Sequence of chain 1.B:
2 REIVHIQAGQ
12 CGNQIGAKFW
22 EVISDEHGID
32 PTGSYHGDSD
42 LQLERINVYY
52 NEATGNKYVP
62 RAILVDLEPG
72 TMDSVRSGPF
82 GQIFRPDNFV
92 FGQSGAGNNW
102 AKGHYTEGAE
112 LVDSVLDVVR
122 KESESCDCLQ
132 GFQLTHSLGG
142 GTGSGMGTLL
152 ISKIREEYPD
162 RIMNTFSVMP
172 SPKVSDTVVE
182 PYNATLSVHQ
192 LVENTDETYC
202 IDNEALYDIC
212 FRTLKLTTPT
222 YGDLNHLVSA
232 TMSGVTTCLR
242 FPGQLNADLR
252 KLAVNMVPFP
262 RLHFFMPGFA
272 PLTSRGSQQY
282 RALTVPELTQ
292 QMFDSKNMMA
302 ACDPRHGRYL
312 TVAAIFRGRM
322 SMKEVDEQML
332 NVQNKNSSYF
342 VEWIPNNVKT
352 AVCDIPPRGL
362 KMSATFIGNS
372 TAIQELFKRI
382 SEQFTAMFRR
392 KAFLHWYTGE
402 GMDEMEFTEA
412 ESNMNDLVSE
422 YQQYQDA

Binding-site contacts:
Ligand atom N09 contacts residue ASN256 of chain 1.B at 3.5 Å (h-bond).
Ligand atom C14 contacts residue VAL236 of chain 1.B at 3.8 Å (hydrophobic).
Ligand atom C10 contacts residue ALA248 of chain 1.B at 3.7 Å (hydrophobic).
Ligand atom C12 contacts residue ALA248 of chain 1.B at 3.8 Å (hydrophobic).
Ligand atom C05 contacts residue LEU246 of chain 1.B at 3.8 Å (hydrophobic).
Ligand atom C12 contacts residue LEU246 of chain 1.B at 3.9 Å (hydrophobic).
Ligand atom O11 contacts residue ASP249 of chain 1.B at 3.6 Å.
Ligand atom C05 contacts residue ASN256 of chain 1.B at 3.3 Å.
Ligand atom C02 contacts residue LYS350 of chain 1.B at 3.6 Å.
Ligand atom C07 contacts residue LEU253 of chain 1.B at 3.6 Å (hydrophobic).
Ligand atom C19 contacts residue VAL313 of chain 1.B at 3.4 Å (hydrophobic).
Ligand atom C03 contacts residue LYS350 of chain 1.B at 3.3 Å.
Ligand atom C10 contacts residue LEU253 of chain 1.B at 3.8 Å (hydrophobic).
Ligand atom C13 contacts residue ALA248 of chain 1.B at 3.7 Å (hydrophobic).
Ligand atom C04 contacts residue THR179 of chain 1.A at 3.5 Å.
Ligand atom C03 contacts residue ASN256 of chain 1.B at 3.4 Å.
Ligand atom C13 contacts residue ASP249 of chain 1.B at 3.9 Å.
Ligand atom C01 contacts residue ASN256 of chain 1.B at 3.8 Å.
Ligand atom C12 contacts residue LEU253 of chain 1.B at 3.6 Å (hydrophobic).
Ligand atom C13 contacts residue LEU240 of chain 1.B at 3.8 Å (hydrophobic).
Ligand atom N09 contacts residue LEU246 of chain 1.B at 3.4 Å.
Ligand atom C17 contacts residue LEU246 of chain 1.B at 3.7 Å (hydrophobic).
Ligand atom C13 contacts residue LEU253 of chain 1.B at 3.5 Å (hydrophobic).
Ligand atom C04 contacts residue ASN256 of chain 1.B at 3.0 Å.
Ligand atom O11 contacts residue ALA248 of chain 1.B at 3.2 Å.
Ligand atom C19 contacts residue ASN256 of chain 1.B at 3.6 Å.
Ligand atom O18 contacts residue LYS350 of chain 1.B at 3.5 Å.
Ligand atom C14 contacts residue LEU253 of chain 1.B at 3.8 Å (hydrophobic).
Ligand atom C06 contacts residue ASN256 of chain 1.B at 3.8 Å.
Ligand atom C17 contacts residue LEU253 of chain 1.B at 3.7 Å (hydrophobic).
Ligand atom C04 contacts residue LYS350 of chain 1.B at 3.5 Å.
Ligand atom C14 contacts residue LEU240 of chain 1.B at 3.6 Å (hydrophobic).
Ligand atom C19 contacts residue ASN348 of chain 1.B at 3.3 Å.
Ligand atom C15 contacts residue VAL236 of chain 1.B at 3.2 Å (hydrophobic).
Ligand atom C08 contacts residue LEU246 of chain 1.B at 3.7 Å (hydrophobic).
Ligand atom C10 contacts residue LEU246 of chain 1.B at 3.6 Å (hydrophobic).
Ligand atom C19 contacts residue MET257 of chain 1.B at 3.8 Å (hydrophobic).
Ligand atom C02 contacts residue ASN256 of chain 1.B at 3.6 Å.
Ligand atom O11 contacts residue LEU253 of chain 1.B at 3.6 Å (h-bond).
Ligand atom O11 contacts residue LYS252 of chain 1.B at 3.8 Å.

This protein binds this small molecule.
Small molecule (SMILES): COc1ccc2[nH]c(C(=O)c3ccccc3)cc2c1

Sequence of chain 1.A:
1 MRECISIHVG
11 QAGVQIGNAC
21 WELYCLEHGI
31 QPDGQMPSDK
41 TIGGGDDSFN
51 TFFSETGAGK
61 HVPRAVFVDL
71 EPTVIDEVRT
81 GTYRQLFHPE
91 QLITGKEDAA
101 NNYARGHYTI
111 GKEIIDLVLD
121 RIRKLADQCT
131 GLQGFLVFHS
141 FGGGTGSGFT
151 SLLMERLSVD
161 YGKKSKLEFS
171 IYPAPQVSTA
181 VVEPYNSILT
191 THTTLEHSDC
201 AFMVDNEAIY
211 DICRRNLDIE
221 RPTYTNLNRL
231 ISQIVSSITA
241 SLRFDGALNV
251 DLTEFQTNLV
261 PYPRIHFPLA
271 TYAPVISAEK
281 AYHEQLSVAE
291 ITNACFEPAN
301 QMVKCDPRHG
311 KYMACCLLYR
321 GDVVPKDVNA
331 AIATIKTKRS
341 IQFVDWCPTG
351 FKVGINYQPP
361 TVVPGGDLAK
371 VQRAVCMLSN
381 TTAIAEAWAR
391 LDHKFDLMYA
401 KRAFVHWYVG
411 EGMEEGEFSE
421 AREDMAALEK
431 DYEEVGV